The small molecule below binds the protein below.
Small molecule (SMILES): N[C@@H](Cc1c[nH]c[nH+]1)C(=O)O

Sequence of chain 1.C:
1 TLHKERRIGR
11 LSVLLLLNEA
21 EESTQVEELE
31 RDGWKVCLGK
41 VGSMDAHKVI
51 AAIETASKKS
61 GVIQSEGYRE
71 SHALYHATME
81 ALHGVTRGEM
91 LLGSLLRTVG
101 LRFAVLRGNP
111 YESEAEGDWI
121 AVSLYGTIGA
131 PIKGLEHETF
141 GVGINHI

Sequence of chain 2.A:
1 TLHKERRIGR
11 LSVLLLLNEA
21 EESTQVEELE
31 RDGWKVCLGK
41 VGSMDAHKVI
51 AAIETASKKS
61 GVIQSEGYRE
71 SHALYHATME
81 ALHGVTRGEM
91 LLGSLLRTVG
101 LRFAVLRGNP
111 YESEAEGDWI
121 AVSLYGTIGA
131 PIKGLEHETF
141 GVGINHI

Sequence of chain 2.C:
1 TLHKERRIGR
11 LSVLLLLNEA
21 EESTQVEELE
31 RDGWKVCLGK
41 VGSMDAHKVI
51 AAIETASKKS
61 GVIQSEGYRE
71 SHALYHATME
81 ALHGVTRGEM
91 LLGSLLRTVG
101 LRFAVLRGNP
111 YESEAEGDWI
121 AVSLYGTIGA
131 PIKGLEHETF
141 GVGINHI

Binding-site contacts:
Ligand atom NE2 contacts residue GLY129 of chain 2.A at 3.9 Å.
Ligand atom OXT contacts residue ARG97 of chain 2.A at 2.8 Å (salt-bridge).
Ligand atom CD2 contacts residue GLY129 of chain 2.A at 3.7 Å.
Ligand atom O contacts residue HIS137 of chain 2.A at 3.0 Å (h-bond).
Ligand atom ND1 contacts residue TYR68 of chain 2.C at 2.7 Å (h-bond).
Ligand atom O contacts residue MG1 of chain 2.H at 2.2 Å.
Ligand atom CG contacts residue TYR75 of chain 2.C at 4.0 Å (hydrophobic).
Ligand atom CE1 contacts residue ALA130 of chain 2.A at 3.4 Å (hydrophobic).
Ligand atom OXT contacts residue ILE128 of chain 2.A at 3.5 Å.
Ligand atom CD2 contacts residue LEU96 of chain 2.A at 3.9 Å (hydrophobic).
Ligand atom C contacts residue HIS76 of chain 2.C at 3.9 Å.
Ligand atom CA contacts residue HIS137 of chain 2.A at 4.0 Å.
Ligand atom C contacts residue HIS137 of chain 2.A at 3.6 Å.
Ligand atom CD2 contacts residue ALA130 of chain 2.A at 3.7 Å (hydrophobic).
Ligand atom C contacts residue MG1 of chain 2.H at 3.0 Å.
Ligand atom CD2 contacts residue ARG97 of chain 2.A at 3.6 Å.
Ligand atom CG contacts residue ALA130 of chain 2.A at 3.9 Å (hydrophobic).
Ligand atom CB contacts residue GLY129 of chain 2.A at 3.8 Å.
Ligand atom O contacts residue ARG87 of chain 2.A at 2.8 Å (salt-bridge).
Ligand atom N contacts residue TYR68 of chain 2.C at 2.9 Å (h-bond).
Ligand atom N contacts residue HIS76 of chain 2.C at 3.6 Å.
Ligand atom O contacts residue HIS76 of chain 2.C at 3.2 Å (h-bond).
Ligand atom CA contacts residue MG1 of chain 2.H at 3.1 Å.
Ligand atom N contacts residue HIS137 of chain 2.A at 3.1 Å (h-bond).
Ligand atom CD2 contacts residue TYR75 of chain 2.C at 3.4 Å (hydrophobic).
Ligand atom CA contacts residue TYR75 of chain 2.C at 3.7 Å (hydrophobic).
Ligand atom CG contacts residue TYR68 of chain 2.C at 3.7 Å (hydrophobic).
Ligand atom CE1 contacts residue GLY129 of chain 2.A at 4.0 Å.
Ligand atom CE1 contacts residue TYR68 of chain 2.C at 3.5 Å (hydrophobic).
Ligand atom NE2 contacts residue TYR75 of chain 2.C at 3.5 Å.
Ligand atom N contacts residue MG1 of chain 2.H at 2.4 Å.
Ligand atom ND1 contacts residue GLY129 of chain 2.A at 3.6 Å.
Ligand atom C contacts residue ARG97 of chain 2.A at 3.8 Å.
Ligand atom CG contacts residue GLY129 of chain 2.A at 3.5 Å.
Ligand atom NE2 contacts residue ALA130 of chain 2.A at 3.4 Å (h-bond).
Ligand atom OXT contacts residue ARG87 of chain 2.A at 2.9 Å (salt-bridge).
Ligand atom C contacts residue ARG87 of chain 2.A at 3.5 Å.
Ligand atom CA contacts residue HIS76 of chain 2.C at 3.9 Å.
Ligand atom N contacts residue HIS72 of chain 2.C at 3.2 Å.
Ligand atom ND1 contacts residue ALA130 of chain 2.A at 3.7 Å.